A small-molecule ligand and the protein it binds are described below.
Small molecule (SMILES): CC(=O)N[C@H]1[C@H](O[C@H]2[C@H](O)[C@@H](NC(C)=O)CO[C@@H]2CO)O[C@H](CO)[C@@H](O)[C@@H]1O

Sequence of chain 1.C:
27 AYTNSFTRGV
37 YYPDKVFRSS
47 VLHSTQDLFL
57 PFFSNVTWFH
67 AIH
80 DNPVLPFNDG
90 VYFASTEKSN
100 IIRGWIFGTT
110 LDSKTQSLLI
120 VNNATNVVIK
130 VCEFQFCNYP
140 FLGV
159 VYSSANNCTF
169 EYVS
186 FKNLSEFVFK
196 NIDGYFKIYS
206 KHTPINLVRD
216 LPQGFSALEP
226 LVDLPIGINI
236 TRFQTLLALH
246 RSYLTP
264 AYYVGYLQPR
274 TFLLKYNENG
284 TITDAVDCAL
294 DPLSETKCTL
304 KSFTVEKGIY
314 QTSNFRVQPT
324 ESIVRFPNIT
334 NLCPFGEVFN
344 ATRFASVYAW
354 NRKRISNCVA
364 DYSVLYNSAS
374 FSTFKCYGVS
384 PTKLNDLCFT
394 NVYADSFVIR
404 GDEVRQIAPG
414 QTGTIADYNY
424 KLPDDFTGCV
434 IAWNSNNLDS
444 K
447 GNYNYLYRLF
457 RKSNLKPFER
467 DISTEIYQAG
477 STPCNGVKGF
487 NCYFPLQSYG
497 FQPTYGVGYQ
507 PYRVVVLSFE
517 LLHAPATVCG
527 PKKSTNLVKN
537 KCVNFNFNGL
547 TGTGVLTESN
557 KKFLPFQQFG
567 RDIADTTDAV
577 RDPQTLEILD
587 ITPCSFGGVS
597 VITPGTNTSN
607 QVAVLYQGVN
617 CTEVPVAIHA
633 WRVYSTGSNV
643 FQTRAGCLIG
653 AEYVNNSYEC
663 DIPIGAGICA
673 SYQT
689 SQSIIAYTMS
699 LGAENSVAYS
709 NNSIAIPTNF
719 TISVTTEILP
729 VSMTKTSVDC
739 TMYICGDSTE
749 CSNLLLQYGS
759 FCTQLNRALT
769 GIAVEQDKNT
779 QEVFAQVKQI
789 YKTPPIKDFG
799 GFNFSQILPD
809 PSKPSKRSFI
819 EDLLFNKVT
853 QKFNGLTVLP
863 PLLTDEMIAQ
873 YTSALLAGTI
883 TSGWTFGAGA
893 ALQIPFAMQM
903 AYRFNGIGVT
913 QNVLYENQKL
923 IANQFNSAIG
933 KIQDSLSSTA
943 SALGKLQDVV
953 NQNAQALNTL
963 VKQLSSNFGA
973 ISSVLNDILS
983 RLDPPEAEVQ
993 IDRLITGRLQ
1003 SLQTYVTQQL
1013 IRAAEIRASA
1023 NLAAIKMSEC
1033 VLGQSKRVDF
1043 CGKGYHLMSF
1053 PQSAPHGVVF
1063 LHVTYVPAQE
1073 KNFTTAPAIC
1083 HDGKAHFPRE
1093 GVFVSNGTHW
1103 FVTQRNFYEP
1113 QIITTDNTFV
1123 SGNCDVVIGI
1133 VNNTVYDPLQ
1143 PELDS

Binding-site contacts:
Ligand atom C6 contacts residue LEU922 of chain 1.C at 3.9 Å (hydrophobic).
Ligand atom C7 contacts residue ASN919 of chain 1.C at 4.3 Å.
Ligand atom C5 contacts residue LEU922 of chain 1.C at 3.7 Å (hydrophobic).
Ligand atom C7 contacts residue LEU922 of chain 1.C at 4.3 Å (hydrophobic).
Ligand atom C2 contacts residue ASN717 of chain 1.C at 2.6 Å.
Ligand atom C3 contacts residue ASN717 of chain 1.C at 3.9 Å.
Ligand atom O5 contacts residue ASN717 of chain 1.C at 2.6 Å (h-bond).
Ligand atom O3 contacts residue LEU922 of chain 1.C at 4.3 Å.
Ligand atom O6 contacts residue GLN926 of chain 1.C at 3.4 Å (h-bond).
Ligand atom C3 contacts residue LEU922 of chain 1.C at 3.5 Å (hydrophobic).
Ligand atom O7 contacts residue ASN717 of chain 1.C at 4.0 Å.
Ligand atom O6 contacts residue LEU922 of chain 1.C at 3.9 Å.
Ligand atom O4 contacts residue LEU922 of chain 1.C at 3.4 Å.
Ligand atom O5 contacts residue GLN1071 of chain 1.C at 4.0 Å.
Ligand atom O7 contacts residue ASN919 of chain 1.C at 3.4 Å (h-bond).
Ligand atom O6 contacts residue ASN717 of chain 1.C at 4.2 Å.
Ligand atom N2 contacts residue ASN717 of chain 1.C at 3.0 Å (h-bond).
Ligand atom O5 contacts residue LEU922 of chain 1.C at 3.2 Å.
Ligand atom O7 contacts residue LEU922 of chain 1.C at 3.4 Å.
Ligand atom C4 contacts residue LEU922 of chain 1.C at 3.7 Å (hydrophobic).
Ligand atom C1 contacts residue GLN1071 of chain 1.C at 4.4 Å.
Ligand atom O7 contacts residue PHE718 of chain 1.C at 3.9 Å.
Ligand atom C2 contacts residue LEU922 of chain 1.C at 4.4 Å (hydrophobic).
Ligand atom C4 contacts residue ASN717 of chain 1.C at 4.4 Å.
Ligand atom C1 contacts residue ASN717 of chain 1.C at 1.6 Å.
Ligand atom C1 contacts residue LEU922 of chain 1.C at 3.9 Å (hydrophobic).
Ligand atom C8 contacts residue ASN717 of chain 1.C at 3.3 Å.
Ligand atom C8 contacts residue THR716 of chain 1.C at 3.7 Å.
Ligand atom C7 contacts residue ASN717 of chain 1.C at 3.2 Å.
Ligand atom C8 contacts residue PHE1109 of chain 1.C at 3.7 Å (hydrophobic).
Ligand atom C5 contacts residue ASN717 of chain 1.C at 3.9 Å.